Sequence of chain 1.D:
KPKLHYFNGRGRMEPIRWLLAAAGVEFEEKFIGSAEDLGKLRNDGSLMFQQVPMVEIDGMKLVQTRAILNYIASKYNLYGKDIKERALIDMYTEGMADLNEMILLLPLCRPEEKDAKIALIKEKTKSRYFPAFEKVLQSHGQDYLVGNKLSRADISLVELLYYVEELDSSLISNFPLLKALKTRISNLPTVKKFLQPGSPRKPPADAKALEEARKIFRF

Binding-site contacts:
Ligand atom C16 contacts residue ALA208 of chain 1.D at 3.9 Å (hydrophobic).
Ligand atom C16 contacts residue LEU213 of chain 1.D at 3.8 Å (hydrophobic).
Ligand atom C12 contacts residue LEU213 of chain 1.D at 4.1 Å (hydrophobic).
Ligand atom C6 contacts residue TYR9 of chain 1.D at 3.7 Å (hydrophobic).
Ligand atom C4 contacts residue GSH1 of chain 1.V at 3.5 Å.
Ligand atom C1 contacts residue PHE222 of chain 1.D at 4.3 Å (hydrophobic).
Ligand atom C5 contacts residue GSH1 of chain 1.V at 3.8 Å.
Ligand atom C17 contacts residue LEU213 of chain 1.D at 4.1 Å (hydrophobic).
Ligand atom C16 contacts residue PHE10 of chain 1.D at 4.1 Å (hydrophobic).
Ligand atom C3 contacts residue PHE222 of chain 1.D at 4.0 Å (hydrophobic).
Ligand atom C17 contacts residue ALA208 of chain 1.D at 3.7 Å (hydrophobic).
Ligand atom C16 contacts residue ALA216 of chain 1.D at 3.8 Å (hydrophobic).
Ligand atom C14 contacts residue ALA216 of chain 1.D at 4.1 Å (hydrophobic).
Ligand atom O2 contacts residue PRO110 of chain 1.D at 3.2 Å.
Ligand atom C12 contacts residue PRO110 of chain 1.D at 4.0 Å (hydrophobic).
Ligand atom O2 contacts residue LEU213 of chain 1.D at 3.6 Å.
Ligand atom C7 contacts residue ALA216 of chain 1.D at 4.2 Å (hydrophobic).
Ligand atom C11 contacts residue LEU111 of chain 1.D at 4.0 Å (hydrophobic).
Ligand atom C6 contacts residue GSH1 of chain 1.V at 3.4 Å.
Ligand atom C9 contacts residue PHE222 of chain 1.D at 4.1 Å (hydrophobic).
Ligand atom C7 contacts residue PHE220 of chain 1.D at 3.9 Å (hydrophobic).
Ligand atom C17 contacts residue PRO110 of chain 1.D at 4.1 Å (hydrophobic).
Ligand atom C18 contacts residue PRO110 of chain 1.D at 4.2 Å (hydrophobic).
Ligand atom O1 contacts residue GSH1 of chain 1.V at 3.9 Å.
Ligand atom C11 contacts residue LEU107 of chain 1.D at 4.3 Å (hydrophobic).
Ligand atom C13 contacts residue PRO110 of chain 1.D at 4.3 Å (hydrophobic).
Ligand atom O1 contacts residue PHE222 of chain 1.D at 3.9 Å.
Ligand atom O2 contacts residue ALA208 of chain 1.D at 3.3 Å.
Ligand atom C1 contacts residue LEU111 of chain 1.D at 4.2 Å (hydrophobic).
Ligand atom C6 contacts residue PHE220 of chain 1.D at 3.8 Å (hydrophobic).
Ligand atom C12 contacts residue LEU111 of chain 1.D at 3.9 Å (hydrophobic).
Ligand atom C15 contacts residue PHE10 of chain 1.D at 3.4 Å (hydrophobic).
Ligand atom C19 contacts residue ARG15 of chain 1.D at 4.0 Å.
Ligand atom C4 contacts residue PHE222 of chain 1.D at 4.2 Å (hydrophobic).
Ligand atom C18 contacts residue LEU107 of chain 1.D at 3.6 Å (hydrophobic).
Ligand atom C19 contacts residue LEU108 of chain 1.D at 4.3 Å (hydrophobic).
Ligand atom C12 contacts residue LEU107 of chain 1.D at 4.1 Å (hydrophobic).
Ligand atom C7 contacts residue TYR9 of chain 1.D at 4.3 Å (hydrophobic).
Ligand atom C15 contacts residue ALA216 of chain 1.D at 3.7 Å (hydrophobic).
Ligand atom C16 contacts residue ALA212 of chain 1.D at 3.8 Å (hydrophobic).

This small molecule binds to this protein.
Small molecule (SMILES): C[C@]12CCC(=O)C=C1CC[C@@H]1[C@@H]2CC[C@]2(C)C(=O)CC[C@@H]12